Binding-site contacts:
Ligand atom C1 contacts residue HIS1101 of chain 1.B at 3.8 Å.
Ligand atom C3 contacts residue HIS1101 of chain 1.B at 3.5 Å.
Ligand atom C5 contacts residue ASN1098 of chain 1.B at 3.7 Å.
Ligand atom C3 contacts residue THR1100 of chain 1.B at 3.3 Å.
Ligand atom C1 contacts residue PHE1103 of chain 1.B at 4.0 Å (hydrophobic).
Ligand atom C1 contacts residue ASN1098 of chain 1.B at 1.4 Å.
Ligand atom O5 contacts residue PHE1103 of chain 1.B at 3.4 Å.
Ligand atom C6 contacts residue HIS1101 of chain 1.B at 4.5 Å.
Ligand atom C6 contacts residue PHE1103 of chain 1.B at 3.5 Å (hydrophobic).
Ligand atom C7 contacts residue HIS1101 of chain 1.B at 3.6 Å.
Ligand atom C8 contacts residue HIS1101 of chain 1.B at 3.9 Å.
Ligand atom C4 contacts residue HIS1101 of chain 1.B at 3.8 Å.
Ligand atom C7 contacts residue THR1100 of chain 1.B at 3.9 Å.
Ligand atom C7 contacts residue ASN1098 of chain 1.B at 3.3 Å.
Ligand atom O4 contacts residue HIS1101 of chain 1.B at 3.6 Å.
Ligand atom O7 contacts residue ASN1098 of chain 1.B at 3.4 Å (h-bond).
Ligand atom C2 contacts residue THR1100 of chain 1.B at 3.3 Å.
Ligand atom O7 contacts residue HIS1101 of chain 1.B at 2.9 Å (h-bond).
Ligand atom C8 contacts residue ASN1098 of chain 1.B at 3.4 Å.
Ligand atom C4 contacts residue ASN1098 of chain 1.B at 4.2 Å.
Ligand atom C2 contacts residue HIS1101 of chain 1.B at 4.2 Å.
Ligand atom C5 contacts residue PHE1103 of chain 1.B at 3.8 Å (hydrophobic).
Ligand atom O5 contacts residue ASN1098 of chain 1.B at 2.4 Å (h-bond).
Ligand atom C5 contacts residue HIS1101 of chain 1.B at 3.4 Å.
Ligand atom C8 contacts residue THR1100 of chain 1.B at 4.0 Å.
Ligand atom N2 contacts residue ASN1098 of chain 1.B at 2.9 Å (h-bond).
Ligand atom N2 contacts residue THR1100 of chain 1.B at 2.8 Å (h-bond).
Ligand atom C3 contacts residue ASN1098 of chain 1.B at 3.8 Å.
Ligand atom O3 contacts residue THR1100 of chain 1.B at 4.0 Å.
Ligand atom C1 contacts residue THR1100 of chain 1.B at 3.4 Å.
Ligand atom O5 contacts residue HIS1101 of chain 1.B at 4.0 Å.
Ligand atom C2 contacts residue ASN1098 of chain 1.B at 2.5 Å.
Ligand atom O6 contacts residue PHE1103 of chain 1.B at 4.4 Å.

Sequence of chain 1.B:
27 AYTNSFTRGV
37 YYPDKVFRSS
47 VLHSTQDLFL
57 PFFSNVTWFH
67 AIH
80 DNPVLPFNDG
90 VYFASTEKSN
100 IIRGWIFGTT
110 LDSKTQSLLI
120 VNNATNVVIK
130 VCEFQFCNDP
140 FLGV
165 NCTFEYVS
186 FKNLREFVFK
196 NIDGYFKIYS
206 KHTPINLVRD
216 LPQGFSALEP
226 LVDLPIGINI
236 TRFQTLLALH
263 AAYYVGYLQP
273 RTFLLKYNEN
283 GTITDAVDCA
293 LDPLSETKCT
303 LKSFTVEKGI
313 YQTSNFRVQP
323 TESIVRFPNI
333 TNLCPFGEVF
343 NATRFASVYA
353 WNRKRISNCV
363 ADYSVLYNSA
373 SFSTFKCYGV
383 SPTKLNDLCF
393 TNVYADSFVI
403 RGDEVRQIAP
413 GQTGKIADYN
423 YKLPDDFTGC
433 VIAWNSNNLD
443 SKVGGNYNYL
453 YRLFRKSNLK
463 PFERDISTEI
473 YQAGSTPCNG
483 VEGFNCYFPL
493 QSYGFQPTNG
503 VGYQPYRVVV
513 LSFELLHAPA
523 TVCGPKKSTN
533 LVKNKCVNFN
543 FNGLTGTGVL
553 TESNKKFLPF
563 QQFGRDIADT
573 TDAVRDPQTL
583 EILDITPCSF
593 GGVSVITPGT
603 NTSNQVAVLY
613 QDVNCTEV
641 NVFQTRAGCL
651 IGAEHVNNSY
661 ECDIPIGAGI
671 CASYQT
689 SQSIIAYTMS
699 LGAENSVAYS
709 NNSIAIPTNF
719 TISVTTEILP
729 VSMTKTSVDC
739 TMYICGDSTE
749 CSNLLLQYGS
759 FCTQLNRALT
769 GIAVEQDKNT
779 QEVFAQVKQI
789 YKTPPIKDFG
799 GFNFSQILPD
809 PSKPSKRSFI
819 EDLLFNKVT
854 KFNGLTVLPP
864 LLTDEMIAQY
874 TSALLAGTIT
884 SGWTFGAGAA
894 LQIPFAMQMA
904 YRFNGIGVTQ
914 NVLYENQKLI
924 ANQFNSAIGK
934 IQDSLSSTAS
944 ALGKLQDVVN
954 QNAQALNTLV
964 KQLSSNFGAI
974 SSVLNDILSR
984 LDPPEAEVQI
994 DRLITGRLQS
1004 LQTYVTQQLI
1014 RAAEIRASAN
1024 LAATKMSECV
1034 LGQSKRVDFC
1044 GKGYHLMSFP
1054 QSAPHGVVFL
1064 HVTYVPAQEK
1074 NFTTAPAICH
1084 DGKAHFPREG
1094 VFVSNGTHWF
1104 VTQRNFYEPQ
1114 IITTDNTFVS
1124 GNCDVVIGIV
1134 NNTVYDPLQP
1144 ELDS

This small molecule binds to this protein.
Small molecule (SMILES): CC(=O)N[C@H]1[C@H](O[C@H]2[C@H](O)[C@@H](NC(C)=O)CO[C@@H]2CO)O[C@H](CO)[C@@H](O)[C@@H]1O